The small molecule below binds the protein below.
Small molecule (SMILES): CCCO[C@H]1CN[C@@H]([C@@H](O)[C@H](Cc2cc(F)cc(F)c2)NC(=O)[C@H](CCc2ccccc2)N2CC[C@@](CC(C)C)(NC(C)=O)C2=O)C1

Binding-site contacts:
Ligand atom F46 contacts residue GLY136 of chain 1.B at 3.4 Å.
Ligand atom N37 contacts residue ASP290 of chain 1.B at 2.8 Å (salt-bridge).
Ligand atom O43 contacts residue TYR133 of chain 1.B at 3.5 Å.
Ligand atom C36 contacts residue TYR133 of chain 1.B at 3.6 Å (hydrophobic).
Ligand atom C14 contacts residue THR294 of chain 1.B at 3.3 Å.
Ligand atom C26 contacts residue ILE172 of chain 1.B at 3.2 Å (hydrophobic).
Ligand atom C28 contacts residue TYR133 of chain 1.B at 3.6 Å (hydrophobic).
Ligand atom C6 contacts residue TYR133 of chain 1.B at 3.4 Å (hydrophobic).
Ligand atom O44 contacts residue GLY96 of chain 1.B at 3.1 Å (h-bond).
Ligand atom O43 contacts residue THR134 of chain 1.B at 3.3 Å (h-bond).
Ligand atom F47 contacts residue TRP177 of chain 1.B at 3.4 Å.
Ligand atom N37 contacts residue GLY96 of chain 1.B at 3.0 Å (h-bond).
Ligand atom O44 contacts residue ASP94 of chain 1.B at 2.5 Å (salt-bridge).
Ligand atom C21 contacts residue ASP290 of chain 1.B at 3.4 Å.
Ligand atom O41 contacts residue THR294 of chain 1.B at 3.0 Å (h-bond).
Ligand atom C11 contacts residue GLN135 of chain 1.B at 3.5 Å.
Ligand atom O44 contacts residue TYR133 of chain 1.B at 3.6 Å.
Ligand atom C35 contacts residue THR294 of chain 1.B at 3.6 Å.
Ligand atom C26 contacts residue GLN74 of chain 1.B at 3.6 Å.
Ligand atom F46 contacts residue GLN135 of chain 1.B at 2.8 Å.
Ligand atom O45 contacts residue GLY96 of chain 1.B at 3.0 Å (h-bond).
Ligand atom C13 contacts residue GLY292 of chain 1.B at 3.6 Å.
Ligand atom C4 contacts residue THR134 of chain 1.B at 3.6 Å.
Ligand atom C23 contacts residue THR294 of chain 1.B at 3.2 Å.
Ligand atom C8 contacts residue PHE170 of chain 1.B at 3.5 Å (hydrophobic).
Ligand atom O41 contacts residue THR293 of chain 1.B at 3.1 Å.
Ligand atom N40 contacts residue GLY292 of chain 1.B at 2.9 Å (h-bond).
Ligand atom C11 contacts residue PHE170 of chain 1.B at 3.6 Å (hydrophobic).
Ligand atom O45 contacts residue TYR260 of chain 1.B at 3.4 Å.
Ligand atom F47 contacts residue LEU92 of chain 1.B at 3.6 Å.
Ligand atom C4 contacts residue ARG297 of chain 1.B at 3.3 Å.
Ligand atom C32 contacts residue TYR260 of chain 1.B at 2.9 Å (hydrophobic).
Ligand atom C34 contacts residue ASP94 of chain 1.B at 3.6 Å.
Ligand atom C26 contacts residue GLY73 of chain 1.B at 3.1 Å.
Ligand atom F46 contacts residue PHE170 of chain 1.B at 3.5 Å.
Ligand atom C2 contacts residue ARG297 of chain 1.B at 3.2 Å.
Ligand atom N39 contacts residue THR294 of chain 1.B at 2.8 Å (h-bond).
Ligand atom O41 contacts residue GLY292 of chain 1.B at 3.6 Å.
Ligand atom C28 contacts residue ASP94 of chain 1.B at 3.3 Å.
Ligand atom C29 contacts residue GLY292 of chain 1.B at 3.3 Å.

Sequence of chain 1.B:
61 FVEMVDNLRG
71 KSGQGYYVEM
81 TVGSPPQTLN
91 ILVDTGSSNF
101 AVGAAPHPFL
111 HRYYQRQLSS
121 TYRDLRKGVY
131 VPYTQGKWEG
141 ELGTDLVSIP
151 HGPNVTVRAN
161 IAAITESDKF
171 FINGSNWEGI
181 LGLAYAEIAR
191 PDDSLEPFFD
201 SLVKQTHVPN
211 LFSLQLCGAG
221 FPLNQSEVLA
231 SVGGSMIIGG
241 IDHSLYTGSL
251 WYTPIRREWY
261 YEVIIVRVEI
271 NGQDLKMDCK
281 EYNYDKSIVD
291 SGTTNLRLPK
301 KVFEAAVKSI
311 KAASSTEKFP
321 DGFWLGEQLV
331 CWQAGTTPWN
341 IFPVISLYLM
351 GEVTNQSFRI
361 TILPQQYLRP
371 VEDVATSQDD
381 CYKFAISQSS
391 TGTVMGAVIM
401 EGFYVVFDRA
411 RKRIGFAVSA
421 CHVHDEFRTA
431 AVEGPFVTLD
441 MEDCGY